A small-molecule ligand and the protein it binds are described below.
Small molecule (SMILES): Clc1ccc(COC(Cn2ccnc2)c2ccc(Cl)cc2Cl)cc1

Sequence of chain 1.B:
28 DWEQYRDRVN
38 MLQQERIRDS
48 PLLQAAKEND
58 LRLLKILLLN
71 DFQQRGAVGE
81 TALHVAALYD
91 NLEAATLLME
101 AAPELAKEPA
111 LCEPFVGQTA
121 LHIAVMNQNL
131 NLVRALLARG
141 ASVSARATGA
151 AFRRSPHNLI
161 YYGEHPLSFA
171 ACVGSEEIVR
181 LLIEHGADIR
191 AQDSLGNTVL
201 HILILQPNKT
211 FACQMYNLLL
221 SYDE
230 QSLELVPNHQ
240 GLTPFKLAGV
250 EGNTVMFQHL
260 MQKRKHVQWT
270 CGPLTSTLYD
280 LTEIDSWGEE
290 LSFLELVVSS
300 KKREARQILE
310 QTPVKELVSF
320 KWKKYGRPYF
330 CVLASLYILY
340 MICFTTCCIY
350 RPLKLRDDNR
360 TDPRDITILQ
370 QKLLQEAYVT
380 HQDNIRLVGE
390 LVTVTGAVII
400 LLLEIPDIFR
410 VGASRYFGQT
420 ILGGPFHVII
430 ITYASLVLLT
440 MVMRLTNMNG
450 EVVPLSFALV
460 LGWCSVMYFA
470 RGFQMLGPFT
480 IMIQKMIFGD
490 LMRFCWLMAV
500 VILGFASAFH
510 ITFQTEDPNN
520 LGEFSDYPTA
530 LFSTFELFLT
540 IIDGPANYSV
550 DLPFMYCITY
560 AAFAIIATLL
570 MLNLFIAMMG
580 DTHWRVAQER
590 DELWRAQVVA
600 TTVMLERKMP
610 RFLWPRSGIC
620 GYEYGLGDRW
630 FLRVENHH

Binding-site contacts:
Ligand atom CL4 contacts residue SER334 of chain 1.C at 4.0 Å.
Ligand atom C10 contacts residue LEU475 of chain 1.C at 3.5 Å (hydrophobic).
Ligand atom C10 contacts residue CPL1 of chain 1.O at 3.7 Å.
Ligand atom CL4 contacts residue CYS330 of chain 1.C at 4.0 Å.
Ligand atom C9 contacts residue TRP495 of chain 1.B at 4.0 Å (hydrophobic).
Ligand atom C2 contacts residue VAL465 of chain 1.C at 4.1 Å (hydrophobic).
Ligand atom C9 contacts residue CPL1 of chain 1.O at 3.8 Å.
Ligand atom C20 contacts residue PHE472 of chain 1.C at 4.1 Å (hydrophobic).
Ligand atom C11 contacts residue LEU496 of chain 1.B at 3.7 Å (hydrophobic).
Ligand atom C13 contacts residue ALA469 of chain 1.C at 3.5 Å (hydrophobic).
Ligand atom C8 contacts residue PHE472 of chain 1.C at 3.6 Å (hydrophobic).
Ligand atom C6 contacts residue TRP495 of chain 1.B at 4.0 Å (hydrophobic).
Ligand atom N19 contacts residue PHE472 of chain 1.C at 3.8 Å.
Ligand atom C2 contacts residue PHE468 of chain 1.C at 3.8 Å (hydrophobic).
Ligand atom C15 contacts residue SER334 of chain 1.C at 3.4 Å.
Ligand atom C3 contacts residue PHE472 of chain 1.C at 3.8 Å (hydrophobic).
Ligand atom CL2 contacts residue MET466 of chain 1.C at 3.7 Å.
Ligand atom C2 contacts residue ALA469 of chain 1.C at 3.8 Å (hydrophobic).
Ligand atom C11 contacts residue LEU475 of chain 1.C at 3.5 Å (hydrophobic).
Ligand atom O20 contacts residue PHE472 of chain 1.C at 4.1 Å.
Ligand atom C13 contacts residue LEU475 of chain 1.C at 3.8 Å (hydrophobic).
Ligand atom C16 contacts residue ILE337 of chain 1.C at 3.8 Å (hydrophobic).
Ligand atom C6 contacts residue LEU475 of chain 1.C at 3.1 Å (hydrophobic).
Ligand atom N1 contacts residue TRP495 of chain 1.B at 4.1 Å.
Ligand atom C9 contacts residue LEU475 of chain 1.C at 3.4 Å (hydrophobic).
Ligand atom CL2 contacts residue VAL499 of chain 1.B at 3.7 Å.
Ligand atom C10 contacts residue TRP495 of chain 1.B at 3.9 Å (hydrophobic).
Ligand atom C1 contacts residue LEU475 of chain 1.C at 3.8 Å (hydrophobic).
Ligand atom CL4 contacts residue ALA333 of chain 1.C at 4.0 Å.
Ligand atom C17 contacts residue ILE337 of chain 1.C at 4.0 Å (hydrophobic).
Ligand atom C7 contacts residue LEU475 of chain 1.C at 3.7 Å (hydrophobic).
Ligand atom CL4 contacts residue PHE472 of chain 1.C at 3.6 Å.
Ligand atom C19 contacts residue TRP495 of chain 1.B at 3.8 Å (hydrophobic).
Ligand atom C13 contacts residue PHE468 of chain 1.C at 3.9 Å (hydrophobic).
Ligand atom C13 contacts residue VAL465 of chain 1.C at 3.4 Å (hydrophobic).
Ligand atom C21 contacts residue TRP495 of chain 1.B at 3.8 Å (hydrophobic).
Ligand atom CL8 contacts residue ILE337 of chain 1.C at 4.0 Å.
Ligand atom C2 contacts residue LEU475 of chain 1.C at 3.9 Å (hydrophobic).
Ligand atom CL2 contacts residue LEU496 of chain 1.B at 2.6 Å.
Ligand atom C7 contacts residue TRP495 of chain 1.B at 3.6 Å (hydrophobic).

Sequence of chain 1.C:
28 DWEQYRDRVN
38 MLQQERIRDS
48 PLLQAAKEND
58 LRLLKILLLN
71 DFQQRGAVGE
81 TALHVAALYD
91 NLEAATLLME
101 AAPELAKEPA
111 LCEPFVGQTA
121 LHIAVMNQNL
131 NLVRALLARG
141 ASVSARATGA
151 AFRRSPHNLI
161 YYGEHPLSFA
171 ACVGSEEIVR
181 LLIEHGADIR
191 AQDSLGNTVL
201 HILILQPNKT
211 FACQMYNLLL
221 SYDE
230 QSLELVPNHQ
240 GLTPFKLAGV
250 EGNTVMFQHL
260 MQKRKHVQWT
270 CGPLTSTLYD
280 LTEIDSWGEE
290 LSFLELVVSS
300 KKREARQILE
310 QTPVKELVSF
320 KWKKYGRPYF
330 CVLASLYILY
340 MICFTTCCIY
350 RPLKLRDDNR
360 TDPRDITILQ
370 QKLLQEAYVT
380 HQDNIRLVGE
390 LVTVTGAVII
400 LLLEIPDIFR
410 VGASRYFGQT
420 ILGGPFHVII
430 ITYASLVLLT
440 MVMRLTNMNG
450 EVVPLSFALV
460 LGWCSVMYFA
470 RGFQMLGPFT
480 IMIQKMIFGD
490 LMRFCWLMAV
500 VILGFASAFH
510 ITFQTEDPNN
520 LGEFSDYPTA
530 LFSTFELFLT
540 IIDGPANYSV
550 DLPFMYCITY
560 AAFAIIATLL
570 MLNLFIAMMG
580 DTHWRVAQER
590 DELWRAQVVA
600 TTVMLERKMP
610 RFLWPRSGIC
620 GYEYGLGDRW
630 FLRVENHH